Sequence of chain 2.A:
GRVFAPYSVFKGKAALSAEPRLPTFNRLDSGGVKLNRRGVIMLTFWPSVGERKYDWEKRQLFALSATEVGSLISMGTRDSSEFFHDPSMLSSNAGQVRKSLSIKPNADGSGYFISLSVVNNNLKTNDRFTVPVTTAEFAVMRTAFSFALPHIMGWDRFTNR

Sequence of chain 11.A:
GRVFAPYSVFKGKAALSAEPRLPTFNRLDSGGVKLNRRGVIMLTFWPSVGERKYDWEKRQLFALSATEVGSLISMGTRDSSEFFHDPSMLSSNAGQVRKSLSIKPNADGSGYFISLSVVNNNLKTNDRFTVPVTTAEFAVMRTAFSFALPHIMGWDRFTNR

This small molecule binds to this protein.
Small molecule (SMILES): Cc1cn([C@H]2C[C@H](O[P](=O)(O)OC[C@H]3O[C@@H](n4cc(C)c(=O)[nH]c4=O)C[C@@H]3O[P](=O)(O)OC[C@H]3O[C@@H](n4cc(C)c(=O)[nH]c4=O)C[C@@H]3O[P](=O)(O)OC[C@H]3O[C@@H](n4cc(C)c(=O)[nH]c4=O)C[C@@H]3O[P](=O)(O)OC[C@H]3O[C@@H](n4cc(C)c(=O)[nH]c4=O)C[C@@H]3O[P](=O)(O)OC[C@H]3O[C@@H](n4cc(C)c(=O)[nH]c4=O)C[C@@H]3O[P](=O)(O)OC[C@H]3O[C@@H](n4cc(C)c(=O)[nH]c4=O)C[C@@H]3O[P](=O)(O)OC[C@H]3O[C@@H](n4cc(C)c(=O)[nH]c4=O)C[C@@H]3O[P](=O)(O)OC[C@H]3O[C@@H](n4cc(C)c(=O)[nH]c4=O)C[C@@H]3O)[C@@H](COP(=O)=O)O2)c(=O)[nH]c1=O

Binding-site contacts:
Ligand atom N3 contacts residue PHE92 of chain 11.A at 3.0 Å (h-bond).
Ligand atom OP1 contacts residue HIS93 of chain 11.A at 2.7 Å (h-bond).
Ligand atom O4 contacts residue SER16 of chain 13.A at 3.0 Å (h-bond).
Ligand atom O2 contacts residue PHE12 of chain 13.A at 3.2 Å.
Ligand atom C4 contacts residue PHE12 of chain 13.A at 3.2 Å (hydrophobic).
Ligand atom N3 contacts residue LYS21 of chain 2.A at 2.8 Å.
Ligand atom O4' contacts residue HIS93 of chain 11.A at 3.4 Å.
Ligand atom O4 contacts residue LYS21 of chain 2.A at 2.9 Å (salt-bridge).
Ligand atom O2 contacts residue ASP94 of chain 11.A at 3.0 Å (salt-bridge).
Ligand atom N3 contacts residue PHE18 of chain 13.A at 3.4 Å.
Ligand atom OP2 contacts residue LYS107 of chain 11.A at 2.6 Å (salt-bridge).
Ligand atom O4 contacts residue PHE12 of chain 13.A at 3.2 Å.
Ligand atom C4 contacts residue LYS21 of chain 2.A at 3.4 Å.
Ligand atom C7 contacts residue HIS93 of chain 11.A at 3.5 Å.
Ligand atom O3' contacts residue ALA71 of chain 11.A at 3.4 Å.
Ligand atom C7 contacts residue TRP64 of chain 13.A at 3.5 Å (hydrophobic).
Ligand atom OP1 contacts residue TYR62 of chain 13.A at 2.8 Å (h-bond).
Ligand atom N3 contacts residue PHE12 of chain 13.A at 2.9 Å.
Ligand atom C5' contacts residue TYR62 of chain 13.A at 3.2 Å (hydrophobic).
Ligand atom N1 contacts residue PHE12 of chain 13.A at 3.3 Å.
Ligand atom O4' contacts residue TRP64 of chain 13.A at 2.9 Å (h-bond).
Ligand atom C2 contacts residue TRP64 of chain 13.A at 3.5 Å (hydrophobic).
Ligand atom C1' contacts residue LEU98 of chain 11.A at 3.5 Å (hydrophobic).
Ligand atom C2 contacts residue PHE12 of chain 13.A at 2.9 Å (hydrophobic).
Ligand atom OP1 contacts residue LYS107 of chain 11.A at 2.8 Å (salt-bridge).
Ligand atom O4' contacts residue MET50 of chain 11.A at 3.4 Å.
Ligand atom O2 contacts residue ARG60 of chain 13.A at 3.0 Å.
Ligand atom C6 contacts residue TRP64 of chain 13.A at 3.2 Å (hydrophobic).
Ligand atom C1' contacts residue ASP94 of chain 11.A at 3.5 Å.
Ligand atom C5 contacts residue PHE18 of chain 13.A at 3.4 Å (hydrophobic).
Ligand atom O4 contacts residue PRO14 of chain 13.A at 3.5 Å.
Ligand atom O2 contacts residue MET97 of chain 11.A at 3.4 Å.
Ligand atom OP1 contacts residue ALA71 of chain 11.A at 2.9 Å (h-bond).
Ligand atom O2 contacts residue TRP64 of chain 13.A at 3.1 Å.
Ligand atom C4 contacts residue PHE18 of chain 13.A at 3.3 Å (hydrophobic).
Ligand atom O2 contacts residue LEU98 of chain 11.A at 3.4 Å.
Ligand atom C5 contacts residue HIS93 of chain 11.A at 3.5 Å.
Ligand atom C4 contacts residue PHE92 of chain 11.A at 3.3 Å (hydrophobic).
Ligand atom O4 contacts residue PHE92 of chain 11.A at 3.5 Å (h-bond).
Ligand atom OP1 contacts residue LYS61 of chain 13.A at 3.0 Å.

Sequence of chain 13.A:
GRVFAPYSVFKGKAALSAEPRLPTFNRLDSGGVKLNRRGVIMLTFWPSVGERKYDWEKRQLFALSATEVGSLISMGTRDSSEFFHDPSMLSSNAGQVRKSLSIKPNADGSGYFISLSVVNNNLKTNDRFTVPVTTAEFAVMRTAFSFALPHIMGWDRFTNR